A small-molecule ligand and the protein it binds are described below.
Small molecule (SMILES): CCC[C@H](NC[C@@H](O)[C@H](CC(C)C)NC(=O)[C@H](Cc1cccs1)NC(=O)[C@@H](NC(=O)[C@@H](N)CCC(=O)O)[C@@H](C)CC)C(=O)O

Binding-site contacts:
Ligand atom C29 contacts residue PRO74 of chain 1.B at 3.6 Å (hydrophobic).
Ligand atom C21 contacts residue GLY234 of chain 1.B at 3.1 Å.
Ligand atom C27 contacts residue TYR202 of chain 1.B at 3.1 Å (hydrophobic).
Ligand atom C contacts residue THR236 of chain 1.B at 3.4 Å.
Ligand atom O6 contacts residue ASP36 of chain 1.B at 2.5 Å (salt-bridge).
Ligand atom N5 contacts residue GLY38 of chain 1.B at 2.9 Å (h-bond).
Ligand atom O contacts residue GLN77 of chain 1.B at 3.1 Å (h-bond).
Ligand atom CA contacts residue GLY15 of chain 1.B at 2.9 Å.
Ligand atom O6 contacts residue GLY38 of chain 1.B at 3.3 Å (h-bond).
Ligand atom C23 contacts residue PHE112 of chain 1.B at 3.4 Å (hydrophobic).
Ligand atom CA contacts residue THR236 of chain 1.B at 3.2 Å.
Ligand atom CG1 contacts residue THR236 of chain 1.B at 3.0 Å.
Ligand atom CE1 contacts residue GLN77 of chain 1.B at 3.3 Å.
Ligand atom C29 contacts residue TYR202 of chain 1.B at 3.6 Å (hydrophobic).
Ligand atom O contacts residue TYR75 of chain 1.B at 3.5 Å.
Ligand atom O contacts residue THR76 of chain 1.B at 3.2 Å (h-bond).
Ligand atom N contacts residue GLY15 of chain 1.B at 3.5 Å (h-bond).
Ligand atom C23 contacts residue TYR75 of chain 1.B at 3.6 Å (hydrophobic).
Ligand atom CD contacts residue GLN77 of chain 1.B at 3.3 Å.
Ligand atom N5 contacts residue ASP232 of chain 1.B at 3.0 Å (salt-bridge).
Ligand atom CD1 contacts residue GLY234 of chain 1.B at 2.7 Å.
Ligand atom N contacts residue GLY234 of chain 1.B at 3.1 Å (h-bond).
Ligand atom CB contacts residue GLN77 of chain 1.B at 3.6 Å.
Ligand atom C25 contacts residue ASP232 of chain 1.B at 3.6 Å.
Ligand atom C27 contacts residue GLY38 of chain 1.B at 3.4 Å.
Ligand atom O6 contacts residue TYR75 of chain 1.B at 3.6 Å.
Ligand atom C28 contacts residue TYR202 of chain 1.B at 3.2 Å (hydrophobic).
Ligand atom C contacts residue GLY15 of chain 1.B at 3.1 Å.
Ligand atom OXT contacts residue THR76 of chain 1.B at 2.9 Å (h-bond).
Ligand atom CG1 contacts residue GLY234 of chain 1.B at 3.4 Å.
Ligand atom OE1 contacts residue ASN237 of chain 1.B at 3.0 Å (h-bond).
Ligand atom N contacts residue THR236 of chain 1.B at 2.7 Å (h-bond).
Ligand atom C20 contacts residue THR235 of chain 1.B at 3.5 Å.
Ligand atom C20 contacts residue ASP232 of chain 1.B at 3.0 Å.
Ligand atom O contacts residue THR235 of chain 1.B at 3.4 Å.
Ligand atom CB contacts residue GLY234 of chain 1.B at 3.5 Å.
Ligand atom C contacts residue GLY234 of chain 1.B at 3.6 Å.
Ligand atom O contacts residue THR236 of chain 1.B at 2.9 Å (h-bond).
Ligand atom N contacts residue GLY15 of chain 1.B at 2.4 Å (h-bond).
Ligand atom C25 contacts residue ASP36 of chain 1.B at 3.7 Å.

Sequence of chain 1.B:
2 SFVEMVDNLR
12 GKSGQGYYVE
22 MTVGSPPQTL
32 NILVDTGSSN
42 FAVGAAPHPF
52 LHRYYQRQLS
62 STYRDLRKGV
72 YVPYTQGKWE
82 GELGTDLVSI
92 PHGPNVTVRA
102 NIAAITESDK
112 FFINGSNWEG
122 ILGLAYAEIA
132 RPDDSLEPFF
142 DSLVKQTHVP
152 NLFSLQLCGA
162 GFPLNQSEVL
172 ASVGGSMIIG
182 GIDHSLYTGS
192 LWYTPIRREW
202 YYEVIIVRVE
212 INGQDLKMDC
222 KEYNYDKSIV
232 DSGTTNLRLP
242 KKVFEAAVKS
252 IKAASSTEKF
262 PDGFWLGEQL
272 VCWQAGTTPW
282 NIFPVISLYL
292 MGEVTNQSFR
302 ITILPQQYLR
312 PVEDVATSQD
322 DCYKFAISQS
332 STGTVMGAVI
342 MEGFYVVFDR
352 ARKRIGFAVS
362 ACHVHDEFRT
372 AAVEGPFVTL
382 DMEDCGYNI